Sequence of chain 32.D:
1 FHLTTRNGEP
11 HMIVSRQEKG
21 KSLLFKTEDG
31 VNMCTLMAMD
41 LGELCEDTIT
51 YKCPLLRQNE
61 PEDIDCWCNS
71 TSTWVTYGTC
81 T

The protein below binds the small molecule below.
Small molecule (SMILES): OC[C@H]1O[C@@H](O)[C@@H](O)[C@@H](O)[C@@H]1O

Binding-site contacts:
Ligand atom O2 contacts residue HIS2 of chain 32.D at 3.4 Å (h-bond).
Ligand atom O6 contacts residue NAG1 of chain 32.T at 4.5 Å.
Ligand atom C1 contacts residue NAG1 of chain 32.T at 1.7 Å.
Ligand atom C2 contacts residue NAG1 of chain 32.T at 2.9 Å.
Ligand atom O2 contacts residue BMA1 of chain 32.V at 3.0 Å (h-bond).
Ligand atom C5 contacts residue NAG1 of chain 32.T at 3.8 Å.
Ligand atom C3 contacts residue BMA1 of chain 32.V at 2.5 Å.
Ligand atom C2 contacts residue HIS2 of chain 32.D at 4.5 Å.
Ligand atom O3 contacts residue BMA1 of chain 32.V at 1.1 Å.
Ligand atom O4 contacts residue BMA1 of chain 32.V at 4.0 Å.
Ligand atom C4 contacts residue BMA1 of chain 32.V at 3.6 Å.
Ligand atom O5 contacts residue NAG1 of chain 32.T at 2.5 Å (h-bond).
Ligand atom C3 contacts residue NAG1 of chain 32.T at 4.1 Å.
Ligand atom C2 contacts residue BMA1 of chain 32.V at 3.2 Å.
Ligand atom O2 contacts residue NAG1 of chain 32.T at 3.4 Å (h-bond).